Binding-site contacts:
Ligand atom C11 contacts residue THR104 of chain 1.B at 3.6 Å.
Ligand atom O8 contacts residue THR122 of chain 1.B at 3.2 Å (h-bond).
Ligand atom C9 contacts residue THR122 of chain 1.B at 3.6 Å.
Ligand atom C5 contacts residue GLN120 of chain 1.B at 3.4 Å.
Ligand atom C11 contacts residue VAL103 of chain 1.B at 4.0 Å (hydrophobic).
Ligand atom O7 contacts residue ASN102 of chain 1.B at 2.7 Å (h-bond).
Ligand atom C9 contacts residue ALA101 of chain 1.B at 4.3 Å (hydrophobic).
Ligand atom O9 contacts residue ALA101 of chain 1.B at 4.1 Å.
Ligand atom C9 contacts residue ASN102 of chain 1.B at 3.5 Å.
Ligand atom C4 contacts residue GLN120 of chain 1.B at 3.1 Å.
Ligand atom O7 contacts residue VAL103 of chain 1.B at 4.2 Å.
Ligand atom O10 contacts residue VAL103 of chain 1.B at 3.4 Å.
Ligand atom O1A contacts residue GLN120 of chain 1.B at 3.2 Å.
Ligand atom N5 contacts residue GLN120 of chain 1.B at 2.9 Å (h-bond).
Ligand atom C10 contacts residue SER119 of chain 1.B at 4.3 Å.
Ligand atom C11 contacts residue SER119 of chain 1.B at 3.6 Å.
Ligand atom C11 contacts residue GLN120 of chain 1.B at 4.2 Å.
Ligand atom C6 contacts residue GLN120 of chain 1.B at 3.5 Å.
Ligand atom N5 contacts residue MET121 of chain 1.B at 4.1 Å.
Ligand atom C4 contacts residue SER119 of chain 1.B at 4.2 Å.
Ligand atom O1B contacts residue MET121 of chain 1.B at 4.1 Å.
Ligand atom C10 contacts residue VAL103 of chain 1.B at 4.0 Å (hydrophobic).
Ligand atom C10 contacts residue THR104 of chain 1.B at 3.7 Å.
Ligand atom C10 contacts residue GLN120 of chain 1.B at 4.0 Å.
Ligand atom O4 contacts residue GLN120 of chain 1.B at 3.8 Å.
Ligand atom C9 contacts residue MET121 of chain 1.B at 3.9 Å (hydrophobic).
Ligand atom O8 contacts residue MET121 of chain 1.B at 3.8 Å.
Ligand atom C7 contacts residue MET121 of chain 1.B at 3.9 Å (hydrophobic).
Ligand atom N5 contacts residue SER119 of chain 1.B at 4.0 Å.
Ligand atom C6 contacts residue MET121 of chain 1.B at 4.0 Å (hydrophobic).
Ligand atom C8 contacts residue THR122 of chain 1.B at 4.2 Å.
Ligand atom C3 contacts residue GLN120 of chain 1.B at 3.9 Å.
Ligand atom C7 contacts residue ASN102 of chain 1.B at 3.5 Å.
Ligand atom O10 contacts residue THR104 of chain 1.B at 2.9 Å (h-bond).
Ligand atom C8 contacts residue ASN102 of chain 1.B at 3.8 Å.
Ligand atom O9 contacts residue THR122 of chain 1.B at 2.5 Å (h-bond).
Ligand atom C1 contacts residue GLN120 of chain 1.B at 3.9 Å.
Ligand atom O4 contacts residue SER119 of chain 1.B at 3.4 Å.
Ligand atom O1B contacts residue THR122 of chain 1.B at 4.0 Å.
Ligand atom C8 contacts residue MET121 of chain 1.B at 4.0 Å (hydrophobic).

Sequence of chain 1.B:
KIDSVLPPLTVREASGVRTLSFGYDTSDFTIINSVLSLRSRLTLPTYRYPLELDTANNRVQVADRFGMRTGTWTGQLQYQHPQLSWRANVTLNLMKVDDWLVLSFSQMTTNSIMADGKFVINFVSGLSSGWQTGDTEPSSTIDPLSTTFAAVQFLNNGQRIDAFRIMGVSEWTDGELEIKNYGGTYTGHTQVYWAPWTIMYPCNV

A protein and the small-molecule ligand that binds it are described below.
Small molecule (SMILES): CC(=O)N[C@H]1[C@H]([C@H](O)[C@H](O)CO)O[C@@](O[C@H]2[C@@H](O)[C@@H](CO)O[C@@H](O[C@H]3[C@H](O)[C@@H](O)[C@H](O)O[C@@H]3CO)[C@@H]2O)(C(=O)O)C[C@@H]1O